Binding-site contacts:
Ligand atom O6 contacts residue LYS75 of chain 1.A at 3.5 Å (salt-bridge).
Ligand atom O3 contacts residue GLU214 of chain 1.A at 3.2 Å (salt-bridge).
Ligand atom C8 contacts residue ARG225 of chain 1.A at 4.1 Å.
Ligand atom C4 contacts residue GLU214 of chain 1.A at 3.6 Å.
Ligand atom C6 contacts residue TRP208 of chain 1.A at 3.6 Å (hydrophobic).
Ligand atom C7 contacts residue ASN204 of chain 1.A at 3.4 Å.
Ligand atom N2 contacts residue ASN204 of chain 1.A at 3.1 Å (h-bond).
Ligand atom C7 contacts residue TRP208 of chain 1.A at 4.2 Å (hydrophobic).
Ligand atom C5 contacts residue ASP205 of chain 1.A at 4.1 Å.
Ligand atom C5 contacts residue ASN204 of chain 1.A at 3.6 Å.
Ligand atom C1 contacts residue ASP205 of chain 1.A at 4.3 Å.
Ligand atom C8 contacts residue TRP208 of chain 1.A at 4.1 Å (hydrophobic).
Ligand atom C1 contacts residue ASN204 of chain 1.A at 1.4 Å.
Ligand atom O6 contacts residue SER76 of chain 1.A at 3.8 Å.
Ligand atom C5 contacts residue LYS75 of chain 1.A at 4.1 Å.
Ligand atom C6 contacts residue LYS75 of chain 1.A at 4.0 Å.
Ligand atom C7 contacts residue LEU93 of chain 1.A at 4.1 Å (hydrophobic).
Ligand atom C6 contacts residue ASP205 of chain 1.A at 3.6 Å.
Ligand atom C5 contacts residue TRP208 of chain 1.A at 3.6 Å (hydrophobic).
Ligand atom C8 contacts residue LEU93 of chain 1.A at 3.8 Å (hydrophobic).
Ligand atom O7 contacts residue GLN244 of chain 1.A at 3.9 Å.
Ligand atom C2 contacts residue ASN204 of chain 1.A at 2.5 Å.
Ligand atom C3 contacts residue GLU214 of chain 1.A at 4.0 Å.
Ligand atom C3 contacts residue ASN204 of chain 1.A at 3.9 Å.
Ligand atom O5 contacts residue TRP208 of chain 1.A at 3.6 Å.
Ligand atom O6 contacts residue SER77 of chain 1.A at 4.4 Å.
Ligand atom O5 contacts residue ASN204 of chain 1.A at 2.3 Å (h-bond).
Ligand atom O6 contacts residue ASP205 of chain 1.A at 2.7 Å (salt-bridge).
Ligand atom C1 contacts residue TRP208 of chain 1.A at 3.8 Å (hydrophobic).
Ligand atom O7 contacts residue LEU93 of chain 1.A at 3.9 Å.
Ligand atom O7 contacts residue TRP208 of chain 1.A at 3.6 Å.
Ligand atom C8 contacts residue ALA243 of chain 1.A at 3.9 Å (hydrophobic).
Ligand atom C7 contacts residue GLN244 of chain 1.A at 4.1 Å.
Ligand atom C4 contacts residue ASN204 of chain 1.A at 4.3 Å.
Ligand atom O5 contacts residue ASP205 of chain 1.A at 3.5 Å (salt-bridge).
Ligand atom C8 contacts residue GLU214 of chain 1.A at 3.6 Å.
Ligand atom C8 contacts residue GLN244 of chain 1.A at 3.3 Å.
Ligand atom C8 contacts residue ASN204 of chain 1.A at 4.3 Å.
Ligand atom O7 contacts residue ASN204 of chain 1.A at 3.5 Å (h-bond).
Ligand atom O4 contacts residue GLU214 of chain 1.A at 2.7 Å (salt-bridge).

This protein binds this small molecule.
Small molecule (SMILES): CC(=O)N[C@H]1[C@H](O[C@H]2[C@H](O)[C@@H](NC(C)=O)CO[C@@H]2CO)O[C@H](CO)[C@@H](O[C@H]2O[C@H](CO)[C@@H](O[C@@H]3O[C@H](CO)[C@@H](O)[C@H](O)[C@@H]3O)[C@H](O)[C@@H]2O)[C@@H]1O

Sequence of chain 1.A:
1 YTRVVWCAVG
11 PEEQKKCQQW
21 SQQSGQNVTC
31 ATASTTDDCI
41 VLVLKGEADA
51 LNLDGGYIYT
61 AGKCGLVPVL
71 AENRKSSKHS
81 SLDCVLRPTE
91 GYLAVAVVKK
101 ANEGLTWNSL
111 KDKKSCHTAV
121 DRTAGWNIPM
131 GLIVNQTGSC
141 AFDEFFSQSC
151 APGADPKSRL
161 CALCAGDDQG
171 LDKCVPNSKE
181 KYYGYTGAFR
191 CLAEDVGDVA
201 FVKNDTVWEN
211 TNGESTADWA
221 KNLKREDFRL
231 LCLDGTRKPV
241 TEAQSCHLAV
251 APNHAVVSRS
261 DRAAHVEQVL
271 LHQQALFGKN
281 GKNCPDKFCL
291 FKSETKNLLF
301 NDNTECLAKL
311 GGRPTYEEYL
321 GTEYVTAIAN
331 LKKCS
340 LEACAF